The small molecule below binds the protein below.
Small molecule (SMILES): O=P(O)(O)OC[C@H]1C[C@H](O[P](=O)(O)OP(=O)(O)O)[C@H](O)[C@@H]1O

Sequence of chain 1.C:
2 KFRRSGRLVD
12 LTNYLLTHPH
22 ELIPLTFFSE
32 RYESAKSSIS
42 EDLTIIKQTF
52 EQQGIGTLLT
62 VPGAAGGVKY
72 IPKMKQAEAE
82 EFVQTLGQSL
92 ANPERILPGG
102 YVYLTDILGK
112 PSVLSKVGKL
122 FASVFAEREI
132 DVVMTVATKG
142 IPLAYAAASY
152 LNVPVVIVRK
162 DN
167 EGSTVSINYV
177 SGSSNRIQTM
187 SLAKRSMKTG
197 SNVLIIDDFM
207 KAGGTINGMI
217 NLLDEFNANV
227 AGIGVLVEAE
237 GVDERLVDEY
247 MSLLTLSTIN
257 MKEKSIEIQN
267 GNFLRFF

Sequence of chain 1.D:
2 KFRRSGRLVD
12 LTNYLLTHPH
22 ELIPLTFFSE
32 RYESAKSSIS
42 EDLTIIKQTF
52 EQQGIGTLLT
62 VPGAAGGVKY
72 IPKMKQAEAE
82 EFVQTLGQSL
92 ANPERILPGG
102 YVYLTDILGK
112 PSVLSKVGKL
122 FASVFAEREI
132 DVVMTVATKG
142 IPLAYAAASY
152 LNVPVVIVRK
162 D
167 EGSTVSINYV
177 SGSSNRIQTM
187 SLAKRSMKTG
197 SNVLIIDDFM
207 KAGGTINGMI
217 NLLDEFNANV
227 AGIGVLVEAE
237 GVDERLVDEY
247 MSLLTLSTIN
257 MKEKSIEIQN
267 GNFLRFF

Binding-site contacts:
Ligand atom P contacts residue GLY178 of chain 1.C at 3.7 Å.
Ligand atom O2P contacts residue LYS207 of chain 1.C at 3.0 Å (salt-bridge).
Ligand atom O1P contacts residue THR211 of chain 1.C at 2.5 Å (h-bond).
Ligand atom P contacts residue ALA208 of chain 1.C at 3.6 Å.
Ligand atom OP contacts residue LYS207 of chain 1.C at 3.4 Å.
Ligand atom O2P contacts residue MET206 of chain 1.C at 3.5 Å.
Ligand atom O3B contacts residue ARG160 of chain 1.D at 2.9 Å (salt-bridge).
Ligand atom O2A contacts residue ASP204 of chain 1.C at 3.6 Å.
Ligand atom O2 contacts residue ASP204 of chain 1.C at 2.9 Å (salt-bridge).
Ligand atom CP contacts residue PHE205 of chain 1.C at 3.4 Å (hydrophobic).
Ligand atom O1A contacts residue LYS140 of chain 1.C at 3.3 Å.
Ligand atom O3P contacts residue GLY178 of chain 1.C at 3.4 Å (h-bond).
Ligand atom O2A contacts residue LYS140 of chain 1.C at 3.5 Å.
Ligand atom PA contacts residue LYS140 of chain 1.C at 3.7 Å.
Ligand atom O3 contacts residue ASP203 of chain 1.C at 2.5 Å (salt-bridge).
Ligand atom O3 contacts residue THR211 of chain 1.C at 3.6 Å.
Ligand atom OP contacts residue GLY178 of chain 1.C at 3.1 Å (h-bond).
Ligand atom O1P contacts residue GLY210 of chain 1.C at 3.6 Å.
Ligand atom O2P contacts residue GLY209 of chain 1.C at 3.3 Å (h-bond).
Ligand atom O1B contacts residue LYS161 of chain 1.C at 3.0 Å.
Ligand atom O2B contacts residue ALA138 of chain 1.C at 3.7 Å.
Ligand atom O3A contacts residue LYS140 of chain 1.C at 3.1 Å.
Ligand atom C3 contacts residue ASP203 of chain 1.C at 3.6 Å.
Ligand atom O3P contacts residue ALA208 of chain 1.C at 2.6 Å (h-bond).
Ligand atom O1P contacts residue SER177 of chain 1.C at 3.4 Å.
Ligand atom O2P contacts residue ALA208 of chain 1.C at 3.6 Å.
Ligand atom C4 contacts residue THR211 of chain 1.C at 3.3 Å.
Ligand atom O3P contacts residue LYS207 of chain 1.C at 3.5 Å.
Ligand atom O2 contacts residue ASP203 of chain 1.C at 2.9 Å (salt-bridge).
Ligand atom C3 contacts residue THR211 of chain 1.C at 3.0 Å.
Ligand atom P contacts residue GLY209 of chain 1.C at 3.6 Å.
Ligand atom O1A contacts residue ASP204 of chain 1.C at 3.0 Å (salt-bridge).
Ligand atom O3P contacts residue GLY209 of chain 1.C at 3.1 Å (h-bond).
Ligand atom O2B contacts residue LYS140 of chain 1.C at 2.4 Å (salt-bridge).
Ligand atom O3 contacts residue PHE205 of chain 1.C at 2.9 Å (h-bond).
Ligand atom O2B contacts residue THR139 of chain 1.C at 2.6 Å (h-bond).
Ligand atom PB contacts residue THR139 of chain 1.C at 3.7 Å.
Ligand atom O1P contacts residue GLY178 of chain 1.C at 3.7 Å.
Ligand atom O3B contacts residue LYS140 of chain 1.C at 3.1 Å.
Ligand atom O1B contacts residue ALA138 of chain 1.C at 3.6 Å.